Sequence of chain 35.A:
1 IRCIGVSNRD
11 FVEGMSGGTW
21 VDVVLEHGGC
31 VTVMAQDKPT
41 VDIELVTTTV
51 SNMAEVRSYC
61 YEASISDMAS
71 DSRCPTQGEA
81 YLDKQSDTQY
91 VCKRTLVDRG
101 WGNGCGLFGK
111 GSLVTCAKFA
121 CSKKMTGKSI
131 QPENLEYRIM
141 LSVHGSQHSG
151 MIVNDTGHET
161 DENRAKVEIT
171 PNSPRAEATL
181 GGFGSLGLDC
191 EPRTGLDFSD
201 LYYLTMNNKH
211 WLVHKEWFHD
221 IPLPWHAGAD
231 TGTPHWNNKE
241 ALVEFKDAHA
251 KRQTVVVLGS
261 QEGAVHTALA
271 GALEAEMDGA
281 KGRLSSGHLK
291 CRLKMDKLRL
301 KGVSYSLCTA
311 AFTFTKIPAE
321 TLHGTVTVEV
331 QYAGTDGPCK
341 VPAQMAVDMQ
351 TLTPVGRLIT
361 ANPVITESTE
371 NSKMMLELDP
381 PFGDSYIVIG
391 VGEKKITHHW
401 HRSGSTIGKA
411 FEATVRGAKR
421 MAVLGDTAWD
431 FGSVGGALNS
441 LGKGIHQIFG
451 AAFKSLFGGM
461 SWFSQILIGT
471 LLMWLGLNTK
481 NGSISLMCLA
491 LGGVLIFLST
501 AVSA

The protein below binds the small molecule below.
Small molecule (SMILES): CC(=O)N[C@@H]1[C@@H](O)[C@H](O)[C@@H](CO)O[C@H]1O

Binding-site contacts:
Ligand atom N2 contacts residue THR160 of chain 35.A at 3.5 Å.
Ligand atom C5 contacts residue THR160 of chain 35.A at 3.7 Å.
Ligand atom C1 contacts residue THR160 of chain 35.A at 3.0 Å.
Ligand atom C3 contacts residue ASN154 of chain 35.A at 3.9 Å.
Ligand atom C4 contacts residue ASN154 of chain 35.A at 4.3 Å.
Ligand atom O7 contacts residue ASN154 of chain 35.A at 2.7 Å (h-bond).
Ligand atom O5 contacts residue ASN154 of chain 35.A at 2.4 Å (h-bond).
Ligand atom C2 contacts residue ASN154 of chain 35.A at 2.5 Å.
Ligand atom O7 contacts residue ASP161 of chain 35.A at 3.7 Å.
Ligand atom C3 contacts residue THR160 of chain 35.A at 3.9 Å.
Ligand atom C2 contacts residue THR160 of chain 35.A at 2.7 Å.
Ligand atom C8 contacts residue ASN154 of chain 35.A at 4.1 Å.
Ligand atom O5 contacts residue HIS158 of chain 35.A at 3.8 Å.
Ligand atom C5 contacts residue ASN154 of chain 35.A at 3.8 Å.
Ligand atom C7 contacts residue THR160 of chain 35.A at 3.4 Å.
Ligand atom C8 contacts residue ILE152 of chain 35.A at 4.3 Å (hydrophobic).
Ligand atom O3 contacts residue THR160 of chain 35.A at 4.3 Å.
Ligand atom O6 contacts residue HIS158 of chain 35.A at 3.4 Å (h-bond).
Ligand atom C1 contacts residue ASN154 of chain 35.A at 1.6 Å.
Ligand atom C8 contacts residue VAL153 of chain 35.A at 4.4 Å (hydrophobic).
Ligand atom C6 contacts residue HIS158 of chain 35.A at 4.0 Å.
Ligand atom C7 contacts residue ASN154 of chain 35.A at 3.0 Å.
Ligand atom N2 contacts residue ASN154 of chain 35.A at 3.0 Å (h-bond).
Ligand atom O5 contacts residue THR160 of chain 35.A at 3.2 Å.
Ligand atom C4 contacts residue THR160 of chain 35.A at 3.6 Å.
Ligand atom C6 contacts residue THR160 of chain 35.A at 3.7 Å.
Ligand atom O7 contacts residue THR160 of chain 35.A at 2.5 Å.